The protein below binds the small molecule below.
Small molecule (SMILES): OC[C@H]1O[C@@H](O)[C@H](O)[C@@H](O)[C@H]1O

Sequence of chain 1.X:
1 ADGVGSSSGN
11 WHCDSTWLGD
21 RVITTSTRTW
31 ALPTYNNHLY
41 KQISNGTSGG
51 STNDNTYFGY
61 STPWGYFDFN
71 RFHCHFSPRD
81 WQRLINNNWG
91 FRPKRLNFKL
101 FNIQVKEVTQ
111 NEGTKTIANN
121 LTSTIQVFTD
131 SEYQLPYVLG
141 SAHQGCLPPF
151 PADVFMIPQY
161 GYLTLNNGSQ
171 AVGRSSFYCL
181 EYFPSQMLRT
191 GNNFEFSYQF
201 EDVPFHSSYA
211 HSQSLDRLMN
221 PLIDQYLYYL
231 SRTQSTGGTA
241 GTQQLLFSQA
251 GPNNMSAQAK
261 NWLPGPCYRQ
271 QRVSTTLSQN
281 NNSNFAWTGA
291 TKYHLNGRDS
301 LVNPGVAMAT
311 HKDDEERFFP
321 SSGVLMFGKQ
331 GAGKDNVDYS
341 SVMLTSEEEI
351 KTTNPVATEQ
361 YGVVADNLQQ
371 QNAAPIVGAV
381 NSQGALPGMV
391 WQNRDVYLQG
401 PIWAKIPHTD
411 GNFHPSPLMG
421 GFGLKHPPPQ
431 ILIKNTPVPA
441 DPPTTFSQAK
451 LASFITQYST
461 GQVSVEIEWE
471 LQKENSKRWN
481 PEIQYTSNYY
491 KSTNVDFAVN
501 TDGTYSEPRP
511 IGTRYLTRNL

Binding-site contacts:
Ligand atom C5 contacts residue TRP287 of chain 1.V at 3.9 Å (hydrophobic).
Ligand atom O5 contacts residue TRP287 of chain 1.V at 3.3 Å.
Ligand atom O3 contacts residue ASN254 of chain 1.X at 3.8 Å.
Ligand atom O3 contacts residue TRP287 of chain 1.V at 3.8 Å.
Ligand atom C6 contacts residue TRP287 of chain 1.V at 3.8 Å (hydrophobic).
Ligand atom C3 contacts residue ASN254 of chain 1.X at 4.1 Å.
Ligand atom O2 contacts residue SER256 of chain 1.X at 4.0 Å.
Ligand atom O2 contacts residue ASN55 of chain 1.V at 3.5 Å (h-bond).
Ligand atom C4 contacts residue TRP287 of chain 1.V at 3.4 Å (hydrophobic).
Ligand atom C3 contacts residue TRP287 of chain 1.V at 4.3 Å (hydrophobic).
Ligand atom O3 contacts residue ALA257 of chain 1.X at 4.5 Å.
Ligand atom O2 contacts residue ASN254 of chain 1.X at 4.0 Å.
Ligand atom C2 contacts residue TRP287 of chain 1.V at 3.8 Å (hydrophobic).
Ligand atom O2 contacts residue THR52 of chain 1.V at 4.4 Å.
Ligand atom O1 contacts residue TRP287 of chain 1.V at 3.0 Å (h-bond).
Ligand atom C1 contacts residue TRP287 of chain 1.V at 3.8 Å (hydrophobic).
Ligand atom O4 contacts residue TRP287 of chain 1.V at 2.1 Å.

Sequence of chain 1.V:
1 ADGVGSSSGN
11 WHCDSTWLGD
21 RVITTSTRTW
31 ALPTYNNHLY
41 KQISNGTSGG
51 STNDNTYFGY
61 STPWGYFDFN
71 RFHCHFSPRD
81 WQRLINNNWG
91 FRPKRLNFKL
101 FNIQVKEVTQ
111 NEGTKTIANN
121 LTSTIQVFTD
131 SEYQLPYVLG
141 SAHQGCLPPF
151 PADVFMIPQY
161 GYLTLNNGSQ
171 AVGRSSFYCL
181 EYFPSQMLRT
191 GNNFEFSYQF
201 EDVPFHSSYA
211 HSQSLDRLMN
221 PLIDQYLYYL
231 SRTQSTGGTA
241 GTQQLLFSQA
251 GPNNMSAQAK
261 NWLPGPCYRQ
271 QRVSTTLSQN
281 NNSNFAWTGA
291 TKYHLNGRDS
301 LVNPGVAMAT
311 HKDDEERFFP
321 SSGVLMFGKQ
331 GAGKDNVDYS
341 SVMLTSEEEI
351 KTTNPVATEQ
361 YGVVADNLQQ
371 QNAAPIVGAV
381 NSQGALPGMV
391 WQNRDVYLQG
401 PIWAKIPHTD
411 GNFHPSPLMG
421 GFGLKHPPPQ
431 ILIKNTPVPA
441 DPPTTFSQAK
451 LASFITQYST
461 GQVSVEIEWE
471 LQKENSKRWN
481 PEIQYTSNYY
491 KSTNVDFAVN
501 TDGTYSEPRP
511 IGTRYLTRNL